Sequence of chain 1.A:
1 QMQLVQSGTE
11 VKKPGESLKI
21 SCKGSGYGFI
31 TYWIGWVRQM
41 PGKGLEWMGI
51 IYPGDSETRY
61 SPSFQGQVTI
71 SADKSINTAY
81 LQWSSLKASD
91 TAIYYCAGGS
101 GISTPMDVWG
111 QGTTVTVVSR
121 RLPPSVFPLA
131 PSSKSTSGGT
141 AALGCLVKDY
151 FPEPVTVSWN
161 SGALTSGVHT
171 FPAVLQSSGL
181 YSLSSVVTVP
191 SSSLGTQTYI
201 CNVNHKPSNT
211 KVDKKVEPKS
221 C

A protein and the small-molecule ligand that binds it are described below.
Small molecule (SMILES): CC(=O)N[C@H]1[C@H](O[C@H]2[C@H](O)[C@@H](NC(C)=O)CO[C@@H]2CO)O[C@H](CO)[C@@H](O)[C@@H]1O

Sequence of chain 1.C:
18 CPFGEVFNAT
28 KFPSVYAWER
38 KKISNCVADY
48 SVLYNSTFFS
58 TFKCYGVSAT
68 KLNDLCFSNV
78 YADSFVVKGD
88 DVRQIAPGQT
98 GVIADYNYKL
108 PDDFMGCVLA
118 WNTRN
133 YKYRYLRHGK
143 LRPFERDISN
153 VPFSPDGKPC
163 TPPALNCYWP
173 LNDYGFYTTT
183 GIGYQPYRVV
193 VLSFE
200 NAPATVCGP

Binding-site contacts:
Ligand atom C6 contacts residue TYR27 of chain 1.A at 3.1 Å (hydrophobic).
Ligand atom C7 contacts residue SER48 of chain 1.C at 3.3 Å.
Ligand atom O5 contacts residue TYR27 of chain 1.A at 3.0 Å.
Ligand atom C5 contacts residue TYR27 of chain 1.A at 3.5 Å (hydrophobic).
Ligand atom C7 contacts residue ASN52 of chain 1.C at 3.5 Å.
Ligand atom N2 contacts residue SER48 of chain 1.C at 3.2 Å.
Ligand atom C2 contacts residue ASN52 of chain 1.C at 2.5 Å.
Ligand atom C8 contacts residue VAL49 of chain 1.C at 4.3 Å (hydrophobic).
Ligand atom C1 contacts residue TYR27 of chain 1.A at 4.0 Å (hydrophobic).
Ligand atom C5 contacts residue ASN52 of chain 1.C at 3.6 Å.
Ligand atom C3 contacts residue ASN52 of chain 1.C at 3.8 Å.
Ligand atom C1 contacts residue ASN52 of chain 1.C at 1.4 Å.
Ligand atom C8 contacts residue SER48 of chain 1.C at 3.7 Å.
Ligand atom C4 contacts residue ASN52 of chain 1.C at 4.2 Å.
Ligand atom C8 contacts residue ASN52 of chain 1.C at 3.2 Å.
Ligand atom O6 contacts residue TYR27 of chain 1.A at 2.5 Å.
Ligand atom O5 contacts residue ASN52 of chain 1.C at 2.3 Å (h-bond).
Ligand atom O7 contacts residue SER48 of chain 1.C at 3.7 Å.
Ligand atom N2 contacts residue ASN52 of chain 1.C at 2.9 Å (h-bond).